Binding-site contacts:
Ligand atom N2 contacts residue ASN193 of chain 1.C at 2.7 Å (h-bond).
Ligand atom C5 contacts residue ASN193 of chain 1.C at 3.3 Å.
Ligand atom N2 contacts residue SER195 of chain 1.C at 3.3 Å (h-bond).
Ligand atom C1 contacts residue ILE158 of chain 1.C at 3.6 Å (hydrophobic).
Ligand atom O5 contacts residue ILE158 of chain 1.C at 3.3 Å.
Ligand atom C8 contacts residue ASN193 of chain 1.C at 3.8 Å.
Ligand atom C4 contacts residue ASN193 of chain 1.C at 4.1 Å.
Ligand atom C7 contacts residue SER195 of chain 1.C at 4.3 Å.
Ligand atom O6 contacts residue ILE158 of chain 1.C at 4.4 Å.
Ligand atom C6 contacts residue ASN193 of chain 1.C at 4.5 Å.
Ligand atom C3 contacts residue ASN193 of chain 1.C at 3.6 Å.
Ligand atom C7 contacts residue ASN193 of chain 1.C at 3.7 Å.
Ligand atom N2 contacts residue ARG196 of chain 1.C at 4.3 Å.
Ligand atom C2 contacts residue ASN193 of chain 1.C at 2.5 Å.
Ligand atom C2 contacts residue SER195 of chain 1.C at 3.4 Å.
Ligand atom O7 contacts residue ARG196 of chain 1.C at 4.1 Å.
Ligand atom C7 contacts residue ARG196 of chain 1.C at 4.2 Å.
Ligand atom C1 contacts residue ASN193 of chain 1.C at 1.4 Å.
Ligand atom O6 contacts residue ASN193 of chain 1.C at 4.3 Å.
Ligand atom O5 contacts residue ASN193 of chain 1.C at 2.4 Å (h-bond).
Ligand atom C1 contacts residue SER195 of chain 1.C at 3.5 Å.

Sequence of chain 1.C:
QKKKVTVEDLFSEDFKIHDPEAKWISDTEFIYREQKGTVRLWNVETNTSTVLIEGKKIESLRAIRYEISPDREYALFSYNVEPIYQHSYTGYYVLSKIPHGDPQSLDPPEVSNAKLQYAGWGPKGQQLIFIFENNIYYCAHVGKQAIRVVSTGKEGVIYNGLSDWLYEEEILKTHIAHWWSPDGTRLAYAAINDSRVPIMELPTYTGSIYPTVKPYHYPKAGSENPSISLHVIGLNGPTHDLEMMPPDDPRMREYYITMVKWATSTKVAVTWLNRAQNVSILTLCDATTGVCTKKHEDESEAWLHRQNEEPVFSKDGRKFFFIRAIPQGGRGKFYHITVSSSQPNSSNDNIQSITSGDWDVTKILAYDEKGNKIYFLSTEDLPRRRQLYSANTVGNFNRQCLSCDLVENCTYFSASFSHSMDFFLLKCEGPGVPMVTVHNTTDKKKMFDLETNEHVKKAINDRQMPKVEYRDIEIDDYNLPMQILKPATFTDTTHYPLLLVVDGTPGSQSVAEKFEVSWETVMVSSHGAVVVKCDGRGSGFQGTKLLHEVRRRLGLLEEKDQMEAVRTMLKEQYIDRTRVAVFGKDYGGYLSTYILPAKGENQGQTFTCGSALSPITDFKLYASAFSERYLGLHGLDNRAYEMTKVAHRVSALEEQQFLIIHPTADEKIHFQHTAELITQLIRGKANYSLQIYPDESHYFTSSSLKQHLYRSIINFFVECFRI

A protein and the small-molecule ligand that binds it are described below.
Small molecule (SMILES): CC(=O)N[C@H]1[C@H](O[C@H]2[C@H](O)[C@@H](NC(C)=O)CO[C@@H]2CO)O[C@H](CO)[C@@H](O[C@@H]2O[C@H](CO)[C@@H](O)[C@H](O)[C@@H]2O)[C@@H]1O